Binding-site contacts:
Ligand atom C4 contacts residue ASN231 of chain 1.C at 4.3 Å.
Ligand atom C6 contacts residue THR233 of chain 1.C at 3.9 Å.
Ligand atom C1 contacts residue ASN231 of chain 1.C at 1.4 Å.
Ligand atom O5 contacts residue THR233 of chain 1.C at 4.0 Å.
Ligand atom C3 contacts residue THR105 of chain 1.C at 4.5 Å.
Ligand atom N2 contacts residue ASP464 of chain 1.B at 3.8 Å.
Ligand atom C7 contacts residue ASN231 of chain 1.C at 3.7 Å.
Ligand atom C8 contacts residue GLU462 of chain 1.B at 4.2 Å.
Ligand atom C2 contacts residue THR105 of chain 1.C at 4.3 Å.
Ligand atom C7 contacts residue ASP464 of chain 1.B at 4.1 Å.
Ligand atom O7 contacts residue THR105 of chain 1.C at 3.5 Å.
Ligand atom O5 contacts residue ASN231 of chain 1.C at 2.4 Å (h-bond).
Ligand atom C8 contacts residue ASP464 of chain 1.B at 3.4 Å.
Ligand atom O7 contacts residue ASN231 of chain 1.C at 3.9 Å.
Ligand atom C5 contacts residue ASN231 of chain 1.C at 3.7 Å.
Ligand atom C4 contacts residue THR233 of chain 1.C at 3.8 Å.
Ligand atom C3 contacts residue ASN231 of chain 1.C at 3.8 Å.
Ligand atom C8 contacts residue ILE230 of chain 1.C at 3.6 Å (hydrophobic).
Ligand atom C5 contacts residue THR233 of chain 1.C at 4.1 Å.
Ligand atom N2 contacts residue ASN231 of chain 1.C at 2.9 Å (h-bond).
Ligand atom O3 contacts residue THR105 of chain 1.C at 3.8 Å.
Ligand atom C7 contacts residue ILE230 of chain 1.C at 3.9 Å (hydrophobic).
Ligand atom O7 contacts residue ILE230 of chain 1.C at 3.4 Å.
Ligand atom C2 contacts residue ASN231 of chain 1.C at 2.5 Å.

Sequence of chain 1.B:
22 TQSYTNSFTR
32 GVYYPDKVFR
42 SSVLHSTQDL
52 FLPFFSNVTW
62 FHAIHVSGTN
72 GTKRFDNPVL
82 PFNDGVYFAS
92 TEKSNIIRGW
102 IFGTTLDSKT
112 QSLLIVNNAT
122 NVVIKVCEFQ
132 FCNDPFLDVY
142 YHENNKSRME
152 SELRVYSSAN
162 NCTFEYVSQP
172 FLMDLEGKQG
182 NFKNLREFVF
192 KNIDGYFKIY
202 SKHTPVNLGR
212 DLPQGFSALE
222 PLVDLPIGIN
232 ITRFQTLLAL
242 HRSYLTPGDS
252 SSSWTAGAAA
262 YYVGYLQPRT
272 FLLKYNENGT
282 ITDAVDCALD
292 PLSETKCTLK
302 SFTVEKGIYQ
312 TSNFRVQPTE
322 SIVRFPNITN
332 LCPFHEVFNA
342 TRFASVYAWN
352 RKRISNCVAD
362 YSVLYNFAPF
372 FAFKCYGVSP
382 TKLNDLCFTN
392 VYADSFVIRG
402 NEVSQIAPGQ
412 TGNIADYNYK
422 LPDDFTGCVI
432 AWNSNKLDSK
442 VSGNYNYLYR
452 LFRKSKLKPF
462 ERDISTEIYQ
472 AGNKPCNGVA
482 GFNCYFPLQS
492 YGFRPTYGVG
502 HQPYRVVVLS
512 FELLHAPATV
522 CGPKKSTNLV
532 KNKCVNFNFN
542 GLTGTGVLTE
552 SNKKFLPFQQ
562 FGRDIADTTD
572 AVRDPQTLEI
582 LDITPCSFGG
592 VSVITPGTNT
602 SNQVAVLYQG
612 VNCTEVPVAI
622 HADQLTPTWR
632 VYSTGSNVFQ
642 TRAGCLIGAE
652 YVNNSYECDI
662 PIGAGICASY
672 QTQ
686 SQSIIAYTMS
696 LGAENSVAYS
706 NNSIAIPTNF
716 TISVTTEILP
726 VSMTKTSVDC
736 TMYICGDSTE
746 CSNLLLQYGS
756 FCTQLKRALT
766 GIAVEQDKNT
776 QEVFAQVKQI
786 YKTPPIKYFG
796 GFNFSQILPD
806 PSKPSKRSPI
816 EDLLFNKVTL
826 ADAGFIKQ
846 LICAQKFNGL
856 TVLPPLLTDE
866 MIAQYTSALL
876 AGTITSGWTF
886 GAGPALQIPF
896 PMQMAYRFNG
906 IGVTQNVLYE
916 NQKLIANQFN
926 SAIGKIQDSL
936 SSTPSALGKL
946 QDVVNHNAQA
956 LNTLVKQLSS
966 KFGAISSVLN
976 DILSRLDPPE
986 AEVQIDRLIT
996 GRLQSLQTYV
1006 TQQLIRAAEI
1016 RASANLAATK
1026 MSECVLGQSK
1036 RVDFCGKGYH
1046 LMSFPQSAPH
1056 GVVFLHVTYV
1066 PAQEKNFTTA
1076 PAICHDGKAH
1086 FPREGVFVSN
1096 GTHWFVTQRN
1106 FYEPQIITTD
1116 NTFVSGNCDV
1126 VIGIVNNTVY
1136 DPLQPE

Sequence of chain 1.C:
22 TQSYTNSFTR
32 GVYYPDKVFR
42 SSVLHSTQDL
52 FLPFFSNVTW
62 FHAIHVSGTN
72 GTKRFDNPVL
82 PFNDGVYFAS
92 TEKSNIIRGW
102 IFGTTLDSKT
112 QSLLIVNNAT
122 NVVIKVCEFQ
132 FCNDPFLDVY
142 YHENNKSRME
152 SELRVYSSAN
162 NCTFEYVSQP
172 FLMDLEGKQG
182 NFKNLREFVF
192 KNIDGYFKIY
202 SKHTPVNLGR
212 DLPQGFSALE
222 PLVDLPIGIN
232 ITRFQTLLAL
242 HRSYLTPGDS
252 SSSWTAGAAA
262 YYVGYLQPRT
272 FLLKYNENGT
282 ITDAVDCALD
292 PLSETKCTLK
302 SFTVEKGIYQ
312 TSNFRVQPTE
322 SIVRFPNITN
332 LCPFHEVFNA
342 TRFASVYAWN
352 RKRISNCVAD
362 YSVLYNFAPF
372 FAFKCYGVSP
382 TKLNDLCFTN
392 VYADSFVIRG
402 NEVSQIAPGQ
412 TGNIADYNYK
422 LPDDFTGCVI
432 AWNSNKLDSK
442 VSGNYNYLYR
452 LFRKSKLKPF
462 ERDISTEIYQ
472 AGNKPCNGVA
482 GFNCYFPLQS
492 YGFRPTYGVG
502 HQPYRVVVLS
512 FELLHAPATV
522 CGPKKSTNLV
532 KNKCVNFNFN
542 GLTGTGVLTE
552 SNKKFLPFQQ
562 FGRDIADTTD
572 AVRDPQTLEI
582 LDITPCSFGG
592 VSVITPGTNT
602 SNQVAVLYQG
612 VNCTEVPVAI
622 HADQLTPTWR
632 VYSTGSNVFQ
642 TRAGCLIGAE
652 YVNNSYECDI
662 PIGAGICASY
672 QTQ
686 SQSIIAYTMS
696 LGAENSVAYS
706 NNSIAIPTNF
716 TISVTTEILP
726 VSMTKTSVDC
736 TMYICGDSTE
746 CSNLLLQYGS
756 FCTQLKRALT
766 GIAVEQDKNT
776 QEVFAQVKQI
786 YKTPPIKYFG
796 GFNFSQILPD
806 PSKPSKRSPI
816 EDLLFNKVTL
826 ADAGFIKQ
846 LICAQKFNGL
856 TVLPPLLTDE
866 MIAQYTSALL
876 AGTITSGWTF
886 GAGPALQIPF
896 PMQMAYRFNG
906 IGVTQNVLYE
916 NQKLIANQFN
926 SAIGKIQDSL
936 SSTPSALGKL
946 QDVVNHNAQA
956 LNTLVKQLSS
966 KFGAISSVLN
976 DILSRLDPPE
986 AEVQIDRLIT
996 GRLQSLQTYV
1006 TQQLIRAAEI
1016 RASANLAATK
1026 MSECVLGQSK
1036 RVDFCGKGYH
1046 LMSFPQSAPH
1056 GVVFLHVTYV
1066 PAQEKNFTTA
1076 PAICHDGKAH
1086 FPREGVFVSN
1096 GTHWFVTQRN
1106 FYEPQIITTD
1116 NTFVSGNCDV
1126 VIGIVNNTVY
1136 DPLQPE

A protein and the small-molecule ligand that binds it are described below.
Small molecule (SMILES): CC(=O)N[C@@H]1[C@@H](O)[C@H](O)[C@@H](CO)O[C@H]1O